Sequence of chain 1.A:
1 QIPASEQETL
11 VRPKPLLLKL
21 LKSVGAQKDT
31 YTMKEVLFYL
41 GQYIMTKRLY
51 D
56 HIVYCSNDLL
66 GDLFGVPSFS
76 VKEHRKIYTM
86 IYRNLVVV

Binding-site contacts:
Ligand atom C13 contacts residue VAL76 of chain 1.A at 4.0 Å (hydrophobic).
Ligand atom O1 contacts residue HIS79 of chain 1.A at 2.6 Å (h-bond).
Ligand atom C3 contacts residue HIS79 of chain 1.A at 3.8 Å.
Ligand atom C6 contacts residue HIS79 of chain 1.A at 3.6 Å.
Ligand atom C4 contacts residue GLN7 of chain 1.A at 3.8 Å.
Ligand atom C23 contacts residue LEU37 of chain 1.A at 3.8 Å (hydrophobic).
Ligand atom C25 contacts residue LEU37 of chain 1.A at 3.8 Å (hydrophobic).
Ligand atom F1 contacts residue HIS79 of chain 1.A at 3.3 Å.
Ligand atom C1 contacts residue LEU37 of chain 1.A at 3.7 Å (hydrophobic).
Ligand atom C21 contacts residue ILE44 of chain 1.A at 3.8 Å (hydrophobic).
Ligand atom C22 contacts residue ILE44 of chain 1.A at 3.8 Å (hydrophobic).
Ligand atom C23 contacts residue LEU40 of chain 1.A at 4.0 Å (hydrophobic).
Ligand atom C12 contacts residue MET45 of chain 1.A at 3.2 Å (hydrophobic).
Ligand atom CL2 contacts residue LEU40 of chain 1.A at 3.7 Å.
Ligand atom C4 contacts residue HIS79 of chain 1.A at 4.1 Å.
Ligand atom C1 contacts residue HIS79 of chain 1.A at 3.5 Å.
Ligand atom C12 contacts residue ILE44 of chain 1.A at 3.7 Å (hydrophobic).
Ligand atom CL1 contacts residue HIS79 of chain 1.A at 3.6 Å.
Ligand atom C13 contacts residue ILE44 of chain 1.A at 4.0 Å (hydrophobic).
Ligand atom CL2 contacts residue ILE44 of chain 1.A at 4.0 Å.
Ligand atom C21 contacts residue PHE74 of chain 1.A at 3.8 Å (hydrophobic).
Ligand atom CL2 contacts residue PHE69 of chain 1.A at 3.8 Å.
Ligand atom C3 contacts residue TYR83 of chain 1.A at 3.6 Å (hydrophobic).
Ligand atom C5 contacts residue HIS79 of chain 1.A at 4.0 Å.
Ligand atom C3 contacts residue GLN7 of chain 1.A at 4.0 Å.
Ligand atom C14 contacts residue TYR50 of chain 1.A at 3.5 Å (hydrophobic).
Ligand atom O2 contacts residue LEU37 of chain 1.A at 4.1 Å.
Ligand atom N2 contacts residue GLY41 of chain 1.A at 3.9 Å.
Ligand atom C15 contacts residue HIS79 of chain 1.A at 3.8 Å.
Ligand atom N2 contacts residue LEU37 of chain 1.A at 2.8 Å (h-bond).
Ligand atom C3 contacts residue LEU37 of chain 1.A at 3.6 Å (hydrophobic).
Ligand atom C24 contacts residue LEU37 of chain 1.A at 3.6 Å (hydrophobic).
Ligand atom O1 contacts residue VAL76 of chain 1.A at 3.8 Å.
Ligand atom C2 contacts residue HIS79 of chain 1.A at 3.3 Å.
Ligand atom CL1 contacts residue TYR83 of chain 1.A at 3.6 Å.
Ligand atom C13 contacts residue TYR50 of chain 1.A at 3.9 Å (hydrophobic).
Ligand atom C12 contacts residue GLY41 of chain 1.A at 3.5 Å.
Ligand atom F1 contacts residue ILE82 of chain 1.A at 3.6 Å.
Ligand atom CL1 contacts residue LEU37 of chain 1.A at 3.9 Å.
Ligand atom CL1 contacts residue ILE82 of chain 1.A at 3.9 Å.

A protein and the small-molecule ligand that binds it are described below.
Small molecule (SMILES): CC(C)(C)C[C@@H]1N[C@@H](C(=O)NCCN)[C@H](c2cccc(Cl)c2F)[C@]12C(=O)Nc1cc(Cl)ccc12